Sequence of chain 1.B:
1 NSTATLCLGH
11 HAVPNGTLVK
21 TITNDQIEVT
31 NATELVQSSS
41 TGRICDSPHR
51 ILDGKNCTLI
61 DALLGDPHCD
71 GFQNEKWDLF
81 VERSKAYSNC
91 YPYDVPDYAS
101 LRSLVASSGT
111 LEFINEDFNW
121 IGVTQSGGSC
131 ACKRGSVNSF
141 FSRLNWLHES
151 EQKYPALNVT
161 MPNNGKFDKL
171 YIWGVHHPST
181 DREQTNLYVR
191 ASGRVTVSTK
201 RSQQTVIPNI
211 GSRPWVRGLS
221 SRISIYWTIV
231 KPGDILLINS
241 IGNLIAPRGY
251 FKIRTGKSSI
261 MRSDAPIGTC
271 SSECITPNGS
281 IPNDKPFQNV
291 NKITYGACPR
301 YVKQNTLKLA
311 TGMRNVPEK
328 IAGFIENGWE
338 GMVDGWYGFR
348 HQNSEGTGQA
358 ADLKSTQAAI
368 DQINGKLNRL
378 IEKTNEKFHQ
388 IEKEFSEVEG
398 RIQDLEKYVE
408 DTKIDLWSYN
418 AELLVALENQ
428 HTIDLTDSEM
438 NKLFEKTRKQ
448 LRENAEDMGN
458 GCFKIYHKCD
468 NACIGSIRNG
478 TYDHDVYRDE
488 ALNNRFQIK

Binding-site contacts:
Ligand atom O6 contacts residue TYR87 of chain 1.B at 3.7 Å.
Ligand atom N2 contacts residue ASN56 of chain 1.B at 3.1 Å (h-bond).
Ligand atom C3 contacts residue ASN56 of chain 1.B at 3.8 Å.
Ligand atom C8 contacts residue LYS55 of chain 1.B at 3.9 Å.
Ligand atom C7 contacts residue ASN56 of chain 1.B at 4.0 Å.
Ligand atom C1 contacts residue ASN56 of chain 1.B at 1.4 Å.
Ligand atom C5 contacts residue ASN56 of chain 1.B at 3.5 Å.
Ligand atom C4 contacts residue ASN56 of chain 1.B at 4.1 Å.
Ligand atom O7 contacts residue ASN56 of chain 1.B at 4.4 Å.
Ligand atom C2 contacts residue ASN56 of chain 1.B at 2.5 Å.
Ligand atom O5 contacts residue ASN56 of chain 1.B at 2.2 Å (h-bond).
Ligand atom O5 contacts residue TYR87 of chain 1.B at 4.0 Å.

A small-molecule ligand and the protein it binds are described below.
Small molecule (SMILES): CC(=O)N[C@@H]1[C@@H](O)[C@H](O)[C@@H](CO)O[C@H]1O